Sequence of chain 1.D:
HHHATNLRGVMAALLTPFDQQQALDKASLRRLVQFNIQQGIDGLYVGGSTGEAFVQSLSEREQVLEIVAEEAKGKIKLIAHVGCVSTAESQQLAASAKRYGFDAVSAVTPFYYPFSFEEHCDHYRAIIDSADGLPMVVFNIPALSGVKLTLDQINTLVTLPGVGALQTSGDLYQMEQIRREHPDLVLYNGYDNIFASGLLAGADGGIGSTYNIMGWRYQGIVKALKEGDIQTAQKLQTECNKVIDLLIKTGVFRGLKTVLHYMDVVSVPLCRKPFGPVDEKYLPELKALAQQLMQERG

This protein binds this small molecule.
Small molecule (SMILES): CC(=O)C(=O)O

Binding-site contacts:
Ligand atom C contacts residue TYR197 of chain 1.D at 4.3 Å (hydrophobic).
Ligand atom O contacts residue ASN199 of chain 1.D at 3.2 Å (h-bond).
Ligand atom O contacts residue TYR197 of chain 1.D at 4.1 Å.
Ligand atom CB contacts residue ILE254 of chain 1.D at 4.2 Å (hydrophobic).
Ligand atom O contacts residue ASP198 of chain 1.D at 3.3 Å (salt-bridge).
Ligand atom OXT contacts residue ASP198 of chain 1.D at 3.0 Å (salt-bridge).
Ligand atom OXT contacts residue GLY196 of chain 1.D at 3.8 Å.
Ligand atom C contacts residue ASP198 of chain 1.D at 3.6 Å.
Ligand atom OXT contacts residue TYR197 of chain 1.D at 3.8 Å.
Ligand atom CB contacts residue ASN199 of chain 1.D at 4.3 Å.
Ligand atom C contacts residue ASN199 of chain 1.D at 4.3 Å.
Ligand atom O contacts residue ILE250 of chain 1.D at 4.0 Å.
Ligand atom O3 contacts residue VAL258 of chain 1.D at 3.7 Å.
Ligand atom O3 contacts residue SER215 of chain 1.D at 3.6 Å.